Sequence of chain 1.K:
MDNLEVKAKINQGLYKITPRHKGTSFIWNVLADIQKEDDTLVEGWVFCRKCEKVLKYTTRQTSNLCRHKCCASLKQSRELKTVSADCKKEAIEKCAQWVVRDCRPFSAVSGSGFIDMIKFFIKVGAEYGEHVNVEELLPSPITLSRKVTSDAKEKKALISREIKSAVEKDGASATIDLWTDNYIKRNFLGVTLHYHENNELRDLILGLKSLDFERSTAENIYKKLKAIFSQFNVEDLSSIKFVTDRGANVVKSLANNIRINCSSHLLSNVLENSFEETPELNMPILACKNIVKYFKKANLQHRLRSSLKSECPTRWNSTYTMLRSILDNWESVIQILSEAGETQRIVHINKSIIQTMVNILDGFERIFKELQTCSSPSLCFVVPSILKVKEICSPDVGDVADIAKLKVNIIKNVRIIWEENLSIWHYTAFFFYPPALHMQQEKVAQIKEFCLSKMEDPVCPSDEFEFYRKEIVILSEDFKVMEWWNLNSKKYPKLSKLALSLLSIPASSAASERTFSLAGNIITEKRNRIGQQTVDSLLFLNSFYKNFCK

Binding-site contacts:
Ligand atom OP2 contacts residue ASP248 of chain 1.K at 4.2 Å.
Ligand atom OP1 contacts residue ARG249 of chain 1.K at 2.5 Å (salt-bridge).
Ligand atom P contacts residue ASP248 of chain 1.K at 3.4 Å.
Ligand atom O5' contacts residue ASP248 of chain 1.K at 2.9 Å (salt-bridge).
Ligand atom OP1 contacts residue HIS268 of chain 1.K at 4.4 Å.
Ligand atom O5' contacts residue HIS268 of chain 1.K at 4.1 Å.
Ligand atom OP2 contacts residue ARG249 of chain 1.K at 2.9 Å (salt-bridge).
Ligand atom C4' contacts residue ASP248 of chain 1.K at 4.0 Å.
Ligand atom C3' contacts residue ASP248 of chain 1.K at 3.6 Å.
Ligand atom OP1 contacts residue ASP248 of chain 1.K at 2.9 Å (salt-bridge).
Ligand atom P contacts residue ARG249 of chain 1.K at 3.4 Å.
Ligand atom O3' contacts residue ARG249 of chain 1.K at 3.4 Å.
Ligand atom P contacts residue HIS268 of chain 1.K at 4.5 Å.
Ligand atom C5' contacts residue ASP248 of chain 1.K at 4.0 Å.
Ligand atom C4' contacts residue ARG249 of chain 1.K at 3.6 Å.
Ligand atom C3' contacts residue ARG249 of chain 1.K at 3.3 Å.
Ligand atom OP2 contacts residue ASN272 of chain 1.K at 3.6 Å (h-bond).
Ligand atom C2' contacts residue ARG249 of chain 1.K at 3.9 Å.
Ligand atom O3' contacts residue ASP248 of chain 1.K at 3.9 Å.
Ligand atom O5' contacts residue ARG249 of chain 1.K at 2.6 Å (salt-bridge).
Ligand atom C5' contacts residue ARG249 of chain 1.K at 3.3 Å.
Ligand atom OP2 contacts residue HIS268 of chain 1.K at 3.9 Å.

A small-molecule ligand and the protein it binds are described below.
Small molecule (SMILES): Cc1cn([C@H]2C[C@H](O[P](=O)(O)OC[C@H]3O[C@@H](n4cnc5c(=O)nc(N)[nH]c54)C[C@@H]3O[P](=O)(O)OC[C@H]3O[C@@H](n4cnc5c(N)ncnc54)C[C@@H]3O[P](=O)(O)OC[C@H]3O[C@@H](n4cnc5c(N)ncnc54)C[C@@H]3O)[C@@H](CO[P](=O)(O)O[C@H]3C[C@H](n4cnc5c(=O)nc(N)[nH]c54)O[C@@H]3CO[P](=O)(O)O[C@H]3C[C@H](n4ccc(N)nc4=O)O[C@@H]3CO[P](=O)(O)O[C@H]3C[C@H](n4cnc5c(=O)nc(N)[nH]c54)O[C@@H]3CO)O2)c(=O)[nH]c1=O